Sequence of chain 2.C:
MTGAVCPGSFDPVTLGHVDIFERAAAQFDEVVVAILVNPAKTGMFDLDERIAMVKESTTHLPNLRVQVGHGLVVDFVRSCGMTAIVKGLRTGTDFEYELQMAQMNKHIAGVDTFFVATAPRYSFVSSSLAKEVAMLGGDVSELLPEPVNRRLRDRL

Binding-site contacts:
Ligand atom O2' contacts residue GLY108 of chain 2.C at 2.4 Å (h-bond).
Ligand atom C2 contacts residue ILE40 of chain 2.C at 3.6 Å (hydrophobic).
Ligand atom N6 contacts residue VAL145 of chain 2.C at 2.9 Å (h-bond).
Ligand atom O3G contacts residue SER148 of chain 2.C at 2.9 Å (h-bond).
Ligand atom O1G contacts residue MG1 of chain 2.I at 2.4 Å.
Ligand atom PA contacts residue MG1 of chain 2.I at 3.6 Å.
Ligand atom N7 contacts residue VAL145 of chain 2.C at 3.5 Å (h-bond).
Ligand atom O2A contacts residue MG1 of chain 2.I at 2.8 Å.
Ligand atom C3A contacts residue SER147 of chain 2.C at 3.4 Å.
Ligand atom C5' contacts residue HIS37 of chain 2.C at 3.6 Å.
Ligand atom O3G contacts residue SER147 of chain 2.C at 3.5 Å (h-bond).
Ligand atom C2' contacts residue GLY108 of chain 2.C at 3.6 Å.
Ligand atom O2G contacts residue SER146 of chain 2.C at 3.7 Å.
Ligand atom O1B contacts residue SER147 of chain 2.C at 3.1 Å (h-bond).
Ligand atom C6 contacts residue GLY36 of chain 2.C at 3.7 Å.
Ligand atom C8 contacts residue ARG110 of chain 2.C at 3.2 Å.
Ligand atom O4' contacts residue HIS37 of chain 2.C at 3.6 Å.
Ligand atom O2G contacts residue SER148 of chain 2.C at 3.2 Å (h-bond).
Ligand atom PG contacts residue SER148 of chain 2.C at 3.7 Å.
Ligand atom N3 contacts residue GLY108 of chain 2.C at 3.4 Å.
Ligand atom N1 contacts residue THR138 of chain 2.C at 2.9 Å (h-bond).
Ligand atom N7 contacts residue ARG110 of chain 2.C at 2.8 Å (salt-bridge).
Ligand atom C2 contacts residue THR138 of chain 2.C at 3.6 Å.
Ligand atom N6 contacts residue GLY36 of chain 2.C at 3.5 Å.
Ligand atom O1A contacts residue SER29 of chain 2.C at 2.9 Å (h-bond).
Ligand atom C3A contacts residue MG1 of chain 2.I at 3.3 Å.
Ligand atom O3B contacts residue SER146 of chain 2.C at 3.3 Å.
Ligand atom O1A contacts residue PHE30 of chain 2.C at 2.7 Å (h-bond).
Ligand atom O1A contacts residue HIS37 of chain 2.C at 3.7 Å.
Ligand atom O2A contacts residue SER29 of chain 2.C at 3.7 Å.
Ligand atom N6 contacts residue TYR142 of chain 2.C at 2.8 Å (h-bond).
Ligand atom C8 contacts residue HIS37 of chain 2.C at 3.6 Å.
Ligand atom O1B contacts residue HIS37 of chain 2.C at 3.0 Å (h-bond).
Ligand atom N3 contacts residue ILE40 of chain 2.C at 3.6 Å.
Ligand atom O3B contacts residue SER147 of chain 2.C at 3.3 Å (h-bond).
Ligand atom O2B contacts residue ARG110 of chain 2.C at 3.6 Å (salt-bridge).
Ligand atom O2G contacts residue ARG110 of chain 2.C at 3.7 Å.
Ligand atom O1B contacts residue SER146 of chain 2.C at 3.7 Å.
Ligand atom O5' contacts residue HIS37 of chain 2.C at 3.0 Å (h-bond).
Ligand atom C5 contacts residue ARG110 of chain 2.C at 3.4 Å.

This small molecule binds to this protein.
Small molecule (SMILES): Nc1ncnc2c1ncn2[C@@H]1O[C@H](CO[P](=O)(O)C[P](=O)(O)OP(=O)(O)O)[C@@H](O)[C@H]1O